Binding-site contacts:
Ligand atom C3 contacts residue THR31 of chain 1.B at 3.4 Å.
Ligand atom C1 contacts residue GLY54 of chain 1.B at 3.4 Å.
Ligand atom O4 contacts residue TRP52 of chain 1.B at 3.5 Å.
Ligand atom C1 contacts residue TRP52 of chain 1.B at 3.6 Å (hydrophobic).
Ligand atom C7 contacts residue THR56 of chain 1.B at 3.5 Å.
Ligand atom O1A contacts residue ARG97 of chain 1.B at 3.3 Å (salt-bridge).
Ligand atom O1A contacts residue LYS32 of chain 1.D at 2.7 Å (salt-bridge).
Ligand atom O4 contacts residue TYR101 of chain 1.D at 3.8 Å.
Ligand atom C1 contacts residue THR56 of chain 1.B at 3.8 Å.
Ligand atom C3 contacts residue TRP52 of chain 1.B at 3.8 Å (hydrophobic).
Ligand atom C8 contacts residue ASN33 of chain 1.D at 3.8 Å.
Ligand atom O4 contacts residue HIS31 of chain 1.D at 2.9 Å (h-bond).
Ligand atom O1B contacts residue THR56 of chain 1.B at 2.9 Å (h-bond).
Ligand atom C8 contacts residue TRP52 of chain 1.B at 3.8 Å (hydrophobic).
Ligand atom O4 contacts residue TYR32 of chain 1.B at 3.8 Å.
Ligand atom C6 contacts residue THR56 of chain 1.B at 3.8 Å.
Ligand atom O5 contacts residue THR56 of chain 1.B at 3.3 Å.
Ligand atom O4 contacts residue THR31 of chain 1.B at 2.9 Å (h-bond).
Ligand atom C8 contacts residue THR101 of chain 1.B at 3.1 Å.
Ligand atom O1A contacts residue SER53 of chain 1.B at 3.5 Å (h-bond).
Ligand atom O1A contacts residue GLY54 of chain 1.B at 2.7 Å (h-bond).
Ligand atom C8 contacts residue THR56 of chain 1.B at 3.8 Å.
Ligand atom C1 contacts residue LYS32 of chain 1.D at 3.4 Å.
Ligand atom O1A contacts residue TRP52 of chain 1.B at 3.3 Å.
Ligand atom C7 contacts residue THR101 of chain 1.B at 3.3 Å.
Ligand atom C1 contacts residue ARG97 of chain 1.B at 3.5 Å.
Ligand atom O1B contacts residue GLY54 of chain 1.B at 3.2 Å.
Ligand atom C4 contacts residue THR31 of chain 1.B at 3.6 Å.
Ligand atom C5 contacts residue ARG99 of chain 1.B at 3.5 Å.
Ligand atom C4 contacts residue TRP52 of chain 1.B at 3.6 Å (hydrophobic).
Ligand atom O1B contacts residue GLY55 of chain 1.B at 3.4 Å (h-bond).
Ligand atom O1A contacts residue GLY33 of chain 1.B at 2.8 Å (h-bond).
Ligand atom O5 contacts residue HIS31 of chain 1.D at 3.7 Å.
Ligand atom O1B contacts residue ARG97 of chain 1.B at 3.0 Å (salt-bridge).
Ligand atom O6 contacts residue THR56 of chain 1.B at 3.0 Å (h-bond).
Ligand atom C8 contacts residue TYR37 of chain 1.D at 3.4 Å (hydrophobic).
Ligand atom O8 contacts residue ASN33 of chain 1.D at 3.5 Å (h-bond).
Ligand atom O4 contacts residue ARG99 of chain 1.B at 2.9 Å (salt-bridge).
Ligand atom O5 contacts residue ARG99 of chain 1.B at 2.9 Å (salt-bridge).
Ligand atom O9 contacts residue GLY54 of chain 1.B at 3.7 Å.

A protein and the small-molecule ligand that binds it are described below.
Small molecule (SMILES): N[C@H]1[C@@H](OP(=O)(O)O)O[C@H](CO[C@@H]2O[C@H](CO[C@]3(C(=O)O)C[C@@H](O[C@]4(C(=O)O)C[C@@H](O)[C@@H](O)[C@@H]([C@H](O)CO[C@]5(C(=O)O)C[C@@H](O)[C@@H](O)[C@@H]([C@H](O)CO)O5)O4)[C@@H](O)[C@@H]([C@H](O)CO)O3)[C@@H](OP(=O)(O)O)[C@H](O)[C@H]2N)[C@@H](O)[C@@H]1O

Sequence of chain 1.B:
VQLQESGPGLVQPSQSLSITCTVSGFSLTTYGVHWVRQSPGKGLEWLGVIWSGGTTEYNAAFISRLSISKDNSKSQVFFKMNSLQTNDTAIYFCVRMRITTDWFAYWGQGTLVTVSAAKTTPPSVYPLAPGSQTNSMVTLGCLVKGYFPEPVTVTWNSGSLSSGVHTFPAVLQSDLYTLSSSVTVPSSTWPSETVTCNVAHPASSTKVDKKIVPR

Sequence of chain 1.D:
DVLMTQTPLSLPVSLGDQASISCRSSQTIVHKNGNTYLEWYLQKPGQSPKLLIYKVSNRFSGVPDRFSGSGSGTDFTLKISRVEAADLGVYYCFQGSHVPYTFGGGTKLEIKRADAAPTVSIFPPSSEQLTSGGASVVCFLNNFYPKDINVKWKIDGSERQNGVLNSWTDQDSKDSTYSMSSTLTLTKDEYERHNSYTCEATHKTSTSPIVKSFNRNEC